Sequence of chain 1.AA:
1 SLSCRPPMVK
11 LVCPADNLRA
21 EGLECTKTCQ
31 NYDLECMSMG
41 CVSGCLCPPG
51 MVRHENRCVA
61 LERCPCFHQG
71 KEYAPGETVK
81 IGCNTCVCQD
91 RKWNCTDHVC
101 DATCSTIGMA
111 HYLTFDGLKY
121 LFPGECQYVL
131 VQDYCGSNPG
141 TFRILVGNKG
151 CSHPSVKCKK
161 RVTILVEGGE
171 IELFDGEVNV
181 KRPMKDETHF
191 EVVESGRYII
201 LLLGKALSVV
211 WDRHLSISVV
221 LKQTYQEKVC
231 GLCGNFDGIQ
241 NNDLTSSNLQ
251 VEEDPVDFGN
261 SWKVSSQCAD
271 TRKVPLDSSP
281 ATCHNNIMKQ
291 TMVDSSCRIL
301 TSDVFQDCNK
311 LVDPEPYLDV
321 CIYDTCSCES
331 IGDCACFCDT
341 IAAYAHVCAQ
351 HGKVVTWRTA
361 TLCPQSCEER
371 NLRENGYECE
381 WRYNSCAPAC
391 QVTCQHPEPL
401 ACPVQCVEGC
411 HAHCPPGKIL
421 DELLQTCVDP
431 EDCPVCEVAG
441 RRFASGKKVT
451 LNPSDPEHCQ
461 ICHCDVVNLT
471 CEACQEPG

The protein below binds the small molecule below.
Small molecule (SMILES): CC(=O)N[C@@H]1[C@@H](O)[C@H](O)[C@@H](CO)O[C@H]1O

Binding-site contacts:
Ligand atom C1 contacts residue GLN89 of chain 1.AA at 4.3 Å.
Ligand atom C7 contacts residue ASN94 of chain 1.AA at 3.0 Å.
Ligand atom N2 contacts residue ASN94 of chain 1.AA at 2.9 Å (h-bond).
Ligand atom O5 contacts residue ASN94 of chain 1.AA at 2.4 Å (h-bond).
Ligand atom C1 contacts residue ASN94 of chain 1.AA at 1.4 Å.
Ligand atom C5 contacts residue ASN94 of chain 1.AA at 3.7 Å.
Ligand atom O5 contacts residue GLN89 of chain 1.AA at 4.3 Å.
Ligand atom O7 contacts residue ASN94 of chain 1.AA at 3.1 Å (h-bond).
Ligand atom C8 contacts residue ASN94 of chain 1.AA at 3.3 Å.
Ligand atom C8 contacts residue CYS95 of chain 1.AA at 4.3 Å (hydrophobic).
Ligand atom C3 contacts residue ASN94 of chain 1.AA at 3.8 Å.
Ligand atom C2 contacts residue ASN94 of chain 1.AA at 2.5 Å.
Ligand atom C4 contacts residue ASN94 of chain 1.AA at 4.2 Å.